Binding-site contacts:
Ligand atom C12 contacts residue SER168 of chain 1.BA at 3.2 Å.
Ligand atom C12 contacts residue THR1 of chain 1.BA at 2.9 Å.
Ligand atom O21 contacts residue THR1 of chain 1.BA at 2.5 Å (h-bond).
Ligand atom O21 contacts residue GLY47 of chain 1.BA at 3.5 Å (h-bond).
Ligand atom N25 contacts residue THR21 of chain 1.BA at 3.2 Å (h-bond).
Ligand atom C11 contacts residue THR1 of chain 1.BA at 1.5 Å.
Ligand atom C9 contacts residue THR1 of chain 1.BA at 1.4 Å.
Ligand atom O49 contacts residue THR20 of chain 1.BA at 3.4 Å.
Ligand atom C7 contacts residue GLY47 of chain 1.BA at 3.6 Å.
Ligand atom C42 contacts residue GLY47 of chain 1.BA at 3.5 Å.
Ligand atom C4 contacts residue THR31 of chain 1.BA at 3.8 Å.
Ligand atom C27 contacts residue THR21 of chain 1.BA at 3.6 Å.
Ligand atom C24 contacts residue GLY47 of chain 1.BA at 3.5 Å.
Ligand atom C11 contacts residue SER129 of chain 1.BA at 3.2 Å.
Ligand atom O39 contacts residue ALA49 of chain 1.BA at 3.2 Å (h-bond).
Ligand atom O13 contacts residue THR1 of chain 1.BA at 3.7 Å.
Ligand atom C4 contacts residue ALA49 of chain 1.BA at 3.8 Å (hydrophobic).
Ligand atom N22 contacts residue THR1 of chain 1.BA at 3.7 Å.
Ligand atom C12 contacts residue ARG19 of chain 1.BA at 3.1 Å.
Ligand atom C43 contacts residue GLY47 of chain 1.BA at 3.8 Å.
Ligand atom C10 contacts residue THR1 of chain 1.BA at 2.4 Å.
Ligand atom N22 contacts residue GLY47 of chain 1.BA at 2.9 Å (h-bond).
Ligand atom C12 contacts residue LYS33 of chain 1.BA at 3.5 Å.
Ligand atom O37 contacts residue THR21 of chain 1.BA at 3.7 Å.
Ligand atom O34 contacts residue HIS116 of chain 1.V at 3.7 Å.
Ligand atom C3 contacts residue ARG45 of chain 1.BA at 3.7 Å.
Ligand atom C4 contacts residue THR20 of chain 1.BA at 3.3 Å.
Ligand atom C11 contacts residue SER168 of chain 1.BA at 3.6 Å.
Ligand atom O49 contacts residue THR21 of chain 1.BA at 3.4 Å (h-bond).
Ligand atom C23 contacts residue GLY47 of chain 1.BA at 3.6 Å.
Ligand atom C8 contacts residue THR1 of chain 1.BA at 2.4 Å.
Ligand atom O21 contacts residue SO41 of chain 1.ZA at 2.6 Å (h-bond).
Ligand atom C3 contacts residue THR31 of chain 1.BA at 3.8 Å.
Ligand atom C42 contacts residue SER48 of chain 1.BA at 3.8 Å.
Ligand atom O13 contacts residue SO41 of chain 1.ZA at 3.3 Å (h-bond).
Ligand atom C1 contacts residue ARG45 of chain 1.BA at 3.5 Å.
Ligand atom C7 contacts residue THR1 of chain 1.BA at 2.8 Å.
Ligand atom C43 contacts residue SER48 of chain 1.BA at 3.6 Å.
Ligand atom C5 contacts residue THR20 of chain 1.BA at 3.6 Å.
Ligand atom C2 contacts residue ARG45 of chain 1.BA at 3.1 Å.

Sequence of chain 1.V:
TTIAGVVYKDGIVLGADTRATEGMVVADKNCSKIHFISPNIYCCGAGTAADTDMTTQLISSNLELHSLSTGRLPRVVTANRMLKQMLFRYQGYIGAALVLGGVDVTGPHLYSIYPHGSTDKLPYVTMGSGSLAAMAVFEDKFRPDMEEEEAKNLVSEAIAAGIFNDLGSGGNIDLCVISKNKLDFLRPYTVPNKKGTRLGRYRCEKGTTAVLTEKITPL

Sequence of chain 1.BA:
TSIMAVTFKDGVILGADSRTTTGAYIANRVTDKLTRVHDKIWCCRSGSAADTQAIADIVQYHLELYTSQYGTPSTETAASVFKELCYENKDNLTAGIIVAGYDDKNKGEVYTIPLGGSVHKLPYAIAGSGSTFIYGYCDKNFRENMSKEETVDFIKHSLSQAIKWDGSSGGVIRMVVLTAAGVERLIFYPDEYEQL

This small molecule binds to this protein.
Small molecule (SMILES): COc1ccc(C[C@H](NC(=O)[C@H](C)NC(=O)CN2CCOCC2)C(=O)N[C@@H](Cc2ccccc2)[C@@H](O)C(C)(C)O)cc1